This small molecule binds to this protein.
Small molecule (SMILES): c1ccc(-c2ccc([C@H](c3ccccc3)n3ccnc3)cc2)cc1

Sequence of chain 2.A:
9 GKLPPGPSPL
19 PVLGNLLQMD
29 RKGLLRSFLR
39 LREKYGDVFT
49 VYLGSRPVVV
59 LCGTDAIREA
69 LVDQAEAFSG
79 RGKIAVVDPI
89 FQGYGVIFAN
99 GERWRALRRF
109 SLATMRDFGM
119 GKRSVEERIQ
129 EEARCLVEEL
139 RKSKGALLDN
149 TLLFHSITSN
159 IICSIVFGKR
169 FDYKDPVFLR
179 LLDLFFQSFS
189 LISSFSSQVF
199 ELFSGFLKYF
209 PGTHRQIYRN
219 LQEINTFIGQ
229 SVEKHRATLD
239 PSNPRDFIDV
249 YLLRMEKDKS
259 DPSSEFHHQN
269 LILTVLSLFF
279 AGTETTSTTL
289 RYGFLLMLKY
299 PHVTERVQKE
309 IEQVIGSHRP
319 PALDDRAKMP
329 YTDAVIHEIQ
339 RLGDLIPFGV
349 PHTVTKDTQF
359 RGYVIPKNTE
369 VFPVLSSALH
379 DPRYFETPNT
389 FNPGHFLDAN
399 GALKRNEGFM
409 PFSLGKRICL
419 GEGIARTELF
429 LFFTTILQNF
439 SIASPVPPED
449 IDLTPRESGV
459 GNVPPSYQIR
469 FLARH

Binding-site contacts:
Ligand atom CBC contacts residue VAL197 of chain 2.A at 3.8 Å (hydrophobic).
Ligand atom CDD contacts residue PHE277 of chain 1.A at 3.9 Å (hydrophobic).
Ligand atom CBE contacts residue THR283 of chain 1.A at 3.7 Å.
Ligand atom CCB contacts residue PHE201 of chain 2.A at 3.6 Å (hydrophobic).
Ligand atom CBB contacts residue PHE198 of chain 2.A at 3.8 Å (hydrophobic).
Ligand atom CBF contacts residue THR283 of chain 1.A at 3.6 Å.
Ligand atom NAD contacts residue HEM1 of chain 1.B at 2.1 Å.
Ligand atom CCF contacts residue LEU276 of chain 1.A at 3.9 Å (hydrophobic).
Ligand atom CDC contacts residue CM51 of chain 1.F at 3.9 Å.
Ligand atom CBD contacts residue PHE198 of chain 2.A at 4.0 Å (hydrophobic).
Ligand atom CAE contacts residue HEM1 of chain 1.B at 3.1 Å.
Ligand atom CCC contacts residue HEM1 of chain 1.B at 3.8 Å.
Ligand atom CDC contacts residue SER109 of chain 1.A at 3.4 Å.
Ligand atom CAC contacts residue PHE201 of chain 2.A at 4.0 Å (hydrophobic).
Ligand atom CDB contacts residue CM51 of chain 1.F at 3.5 Å.
Ligand atom CBD contacts residue ALA279 of chain 1.A at 3.3 Å (hydrophobic).
Ligand atom CDF contacts residue LEU276 of chain 1.A at 4.0 Å (hydrophobic).
Ligand atom CBB contacts residue VAL197 of chain 2.A at 3.7 Å (hydrophobic).
Ligand atom CBC contacts residue SER194 of chain 2.A at 3.4 Å.
Ligand atom CBE contacts residue ALA279 of chain 1.A at 3.2 Å (hydrophobic).
Ligand atom CBC contacts residue PHE198 of chain 2.A at 3.5 Å (hydrophobic).
Ligand atom CDD contacts residue MET113 of chain 1.A at 3.8 Å (hydrophobic).
Ligand atom CDB contacts residue LEU276 of chain 1.A at 3.7 Å (hydrophobic).
Ligand atom CBE contacts residue GLY280 of chain 1.A at 3.9 Å.
Ligand atom CCF contacts residue GLY280 of chain 1.A at 3.6 Å.
Ligand atom CDE contacts residue MET113 of chain 1.A at 3.6 Å (hydrophobic).
Ligand atom CDA contacts residue LEU276 of chain 1.A at 3.7 Å (hydrophobic).
Ligand atom CDE contacts residue PHE277 of chain 1.A at 3.6 Å (hydrophobic).
Ligand atom CCE contacts residue LEU276 of chain 1.A at 3.2 Å (hydrophobic).
Ligand atom CBF contacts residue GLY280 of chain 1.A at 3.8 Å.
Ligand atom CAE contacts residue PHE201 of chain 2.A at 3.8 Å (hydrophobic).
Ligand atom CDD contacts residue SER109 of chain 1.A at 3.8 Å.
Ligand atom CBD contacts residue SER194 of chain 2.A at 3.7 Å.
Ligand atom CAF contacts residue PHE201 of chain 2.A at 3.3 Å (hydrophobic).
Ligand atom CDC contacts residue LEU276 of chain 1.A at 3.8 Å (hydrophobic).
Ligand atom CAE contacts residue THR283 of chain 1.A at 4.0 Å.
Ligand atom CAC contacts residue HEM1 of chain 1.B at 3.1 Å.
Ligand atom CAE contacts residue ILE344 of chain 1.A at 3.7 Å (hydrophobic).
Ligand atom NAB contacts residue PHE201 of chain 2.A at 3.4 Å.
Ligand atom CAA contacts residue PHE201 of chain 2.A at 3.6 Å (hydrophobic).

Sequence of chain 1.A:
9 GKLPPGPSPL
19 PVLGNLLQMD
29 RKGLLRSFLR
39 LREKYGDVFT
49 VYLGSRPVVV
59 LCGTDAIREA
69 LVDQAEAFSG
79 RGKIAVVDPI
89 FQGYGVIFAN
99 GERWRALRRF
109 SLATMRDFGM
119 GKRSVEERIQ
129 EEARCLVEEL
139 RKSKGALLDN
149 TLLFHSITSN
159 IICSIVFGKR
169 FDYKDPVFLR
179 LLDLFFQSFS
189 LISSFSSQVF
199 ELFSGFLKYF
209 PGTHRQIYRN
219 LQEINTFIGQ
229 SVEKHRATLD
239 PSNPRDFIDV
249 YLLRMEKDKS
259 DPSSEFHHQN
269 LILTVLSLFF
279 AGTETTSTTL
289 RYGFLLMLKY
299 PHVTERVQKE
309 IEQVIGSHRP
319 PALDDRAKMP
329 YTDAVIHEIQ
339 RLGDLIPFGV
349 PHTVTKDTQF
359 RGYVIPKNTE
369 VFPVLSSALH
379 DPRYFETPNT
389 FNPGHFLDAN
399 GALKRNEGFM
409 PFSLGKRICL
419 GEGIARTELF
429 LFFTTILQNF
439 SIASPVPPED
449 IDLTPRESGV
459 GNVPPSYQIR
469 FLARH